Binding-site contacts:
Ligand atom C7 contacts residue ASN25 of chain 1.D at 3.7 Å.
Ligand atom N2 contacts residue ASN25 of chain 1.D at 3.0 Å (h-bond).
Ligand atom C3 contacts residue ASN25 of chain 1.D at 3.8 Å.
Ligand atom C8 contacts residue LEU50 of chain 1.D at 3.6 Å (hydrophobic).
Ligand atom C8 contacts residue GLY21 of chain 1.D at 4.3 Å.
Ligand atom C2 contacts residue ASN25 of chain 1.D at 2.5 Å.
Ligand atom O7 contacts residue PHE20 of chain 1.D at 4.3 Å.
Ligand atom C8 contacts residue PHE24 of chain 1.D at 4.0 Å (hydrophobic).
Ligand atom C8 contacts residue PHE20 of chain 1.D at 4.1 Å (hydrophobic).
Ligand atom C5 contacts residue ASN25 of chain 1.D at 3.6 Å.
Ligand atom C1 contacts residue ASN25 of chain 1.D at 1.4 Å.
Ligand atom O7 contacts residue GLY21 of chain 1.D at 3.3 Å.
Ligand atom C8 contacts residue SER53 of chain 1.D at 4.3 Å.
Ligand atom O5 contacts residue ASN25 of chain 1.D at 2.3 Å (h-bond).
Ligand atom C7 contacts residue GLY21 of chain 1.D at 3.9 Å.
Ligand atom O7 contacts residue ASN25 of chain 1.D at 4.0 Å.
Ligand atom C4 contacts residue ASN25 of chain 1.D at 4.2 Å.

This small molecule binds to this protein.
Small molecule (SMILES): CC(=O)N[C@@H]1[C@@H](O)[C@H](O)[C@@H](CO)O[C@H]1O

Sequence of chain 1.D:
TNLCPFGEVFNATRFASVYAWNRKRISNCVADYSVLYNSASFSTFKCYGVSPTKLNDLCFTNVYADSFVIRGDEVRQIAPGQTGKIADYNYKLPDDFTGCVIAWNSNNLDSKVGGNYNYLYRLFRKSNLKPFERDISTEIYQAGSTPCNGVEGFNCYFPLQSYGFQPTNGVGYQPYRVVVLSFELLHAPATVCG